Sequence of chain 1.B:
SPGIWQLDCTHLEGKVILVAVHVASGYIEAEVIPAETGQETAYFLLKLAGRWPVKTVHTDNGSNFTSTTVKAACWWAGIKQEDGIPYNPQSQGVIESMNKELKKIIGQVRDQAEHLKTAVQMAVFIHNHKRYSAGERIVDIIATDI

This small molecule binds to this protein.
Small molecule (SMILES): NCCCCCC(=O)N[C@H]1Cc2ccccc2/C1=C\c1ccc2c(c1C(=O)O)OCO2

Sequence of chain 1.A:
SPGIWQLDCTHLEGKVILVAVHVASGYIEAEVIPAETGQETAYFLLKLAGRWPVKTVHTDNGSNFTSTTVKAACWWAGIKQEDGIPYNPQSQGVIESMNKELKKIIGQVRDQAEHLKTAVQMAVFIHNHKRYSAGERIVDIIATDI

Binding-site contacts:
Ligand atom C1 contacts residue ALA100 of chain 1.B at 3.8 Å (hydrophobic).
Ligand atom C18 contacts residue ACY1 of chain 1.Q at 3.8 Å.
Ligand atom C17 contacts residue GLN139 of chain 1.A at 3.7 Å.
Ligand atom C18 contacts residue THR145 of chain 1.A at 3.4 Å.
Ligand atom O30 contacts residue THR145 of chain 1.A at 2.8 Å (h-bond).
Ligand atom N26 contacts residue GLN139 of chain 1.A at 2.7 Å (h-bond).
Ligand atom C11 contacts residue GLN66 of chain 1.B at 3.6 Å.
Ligand atom O31 contacts residue ALA140 of chain 1.A at 3.8 Å.
Ligand atom O31 contacts residue GLU141 of chain 1.A at 2.9 Å (salt-bridge).
Ligand atom C21 contacts residue GLU141 of chain 1.A at 3.8 Å.
Ligand atom C5 contacts residue TRP103 of chain 1.B at 3.8 Å (hydrophobic).
Ligand atom C19 contacts residue GLN139 of chain 1.A at 3.7 Å.
Ligand atom C6 contacts residue GLN66 of chain 1.B at 3.3 Å.
Ligand atom O29 contacts residue GLN66 of chain 1.B at 3.6 Å.
Ligand atom C23 contacts residue ASP138 of chain 1.A at 3.3 Å.
Ligand atom C5 contacts residue MET149 of chain 1.A at 3.4 Å (hydrophobic).
Ligand atom C15 contacts residue GLU141 of chain 1.A at 3.5 Å.
Ligand atom O30 contacts residue HIS142 of chain 1.A at 3.1 Å (h-bond).
Ligand atom O27 contacts residue THR145 of chain 1.A at 2.6 Å (h-bond).
Ligand atom C10 contacts residue MET149 of chain 1.A at 3.7 Å (hydrophobic).
Ligand atom C20 contacts residue GLN139 of chain 1.A at 3.2 Å.
Ligand atom C3 contacts residue THR145 of chain 1.A at 3.7 Å.
Ligand atom C16 contacts residue GLN139 of chain 1.A at 3.5 Å.
Ligand atom O27 contacts residue GLU141 of chain 1.A at 3.3 Å (salt-bridge).
Ligand atom C15 contacts residue HIS142 of chain 1.A at 3.9 Å.
Ligand atom C4 contacts residue THR96 of chain 1.B at 3.8 Å.
Ligand atom C12 contacts residue THR145 of chain 1.A at 3.1 Å.
Ligand atom C4 contacts residue GLN66 of chain 1.B at 3.6 Å.
Ligand atom N25 contacts residue ASP138 of chain 1.A at 2.8 Å (salt-bridge).
Ligand atom C24 contacts residue ASP138 of chain 1.A at 3.4 Å.
Ligand atom O27 contacts residue HIS142 of chain 1.A at 3.0 Å (h-bond).
Ligand atom C12 contacts residue GLN66 of chain 1.B at 3.7 Å.
Ligand atom O29 contacts residue TYR70 of chain 1.B at 3.5 Å.
Ligand atom O27 contacts residue ALA140 of chain 1.A at 3.8 Å.
Ligand atom C9 contacts residue THR145 of chain 1.A at 3.4 Å.
Ligand atom C21 contacts residue GLN139 of chain 1.A at 3.8 Å.
Ligand atom C1 contacts residue LEU73 of chain 1.B at 3.7 Å (hydrophobic).
Ligand atom O29 contacts residue ACY1 of chain 1.Q at 3.7 Å.
Ligand atom C2 contacts residue ALA100 of chain 1.B at 3.7 Å (hydrophobic).
Ligand atom C15 contacts residue THR145 of chain 1.A at 3.4 Å.